Sequence of chain 1.B:
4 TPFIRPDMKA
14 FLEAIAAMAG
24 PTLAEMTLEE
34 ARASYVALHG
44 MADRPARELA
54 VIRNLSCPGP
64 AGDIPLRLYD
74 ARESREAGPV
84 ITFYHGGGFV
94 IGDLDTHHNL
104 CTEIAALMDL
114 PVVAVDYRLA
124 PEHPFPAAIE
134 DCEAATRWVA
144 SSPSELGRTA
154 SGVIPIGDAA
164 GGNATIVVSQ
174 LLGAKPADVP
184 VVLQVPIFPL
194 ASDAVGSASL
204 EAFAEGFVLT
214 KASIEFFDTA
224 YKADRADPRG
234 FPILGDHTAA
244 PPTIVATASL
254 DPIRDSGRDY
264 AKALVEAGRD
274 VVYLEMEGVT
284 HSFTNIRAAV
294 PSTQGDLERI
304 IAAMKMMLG

A protein and the small-molecule ligand that binds it are described below.
Small molecule (SMILES): CCCCCC(=O)O

Binding-site contacts:
Ligand atom CG contacts residue ARG257 of chain 1.B at 3.2 Å.
Ligand atom CB contacts residue ARG257 of chain 1.B at 3.8 Å.
Ligand atom CA contacts residue ARG257 of chain 1.B at 4.4 Å.
Ligand atom OXT contacts residue ARG257 of chain 1.B at 3.7 Å.
Ligand atom O contacts residue ARG261 of chain 1.B at 2.9 Å (salt-bridge).
Ligand atom CD contacts residue ALA205 of chain 1.B at 3.7 Å (hydrophobic).
Ligand atom CG contacts residue PHE206 of chain 1.B at 4.2 Å (hydrophobic).
Ligand atom CD contacts residue PHE206 of chain 1.B at 3.9 Å (hydrophobic).
Ligand atom O contacts residue ARG257 of chain 1.B at 3.9 Å.
Ligand atom OXT contacts residue ARG261 of chain 1.B at 3.0 Å (salt-bridge).
Ligand atom C6 contacts residue ARG257 of chain 1.B at 3.3 Å.
Ligand atom C6 contacts residue SER202 of chain 1.B at 4.3 Å.
Ligand atom CD contacts residue ARG257 of chain 1.B at 3.5 Å.
Ligand atom C contacts residue ARG257 of chain 1.B at 3.9 Å.
Ligand atom C contacts residue ARG261 of chain 1.B at 3.6 Å.
Ligand atom C6 contacts residue ALA205 of chain 1.B at 4.0 Å (hydrophobic).
Ligand atom C6 contacts residue ALA201 of chain 1.B at 4.0 Å (hydrophobic).